A protein and the small-molecule ligand that binds it are described below.
Small molecule (SMILES): CC(=O)N[C@@H]1[C@@H](O)[C@H](O)[C@@H](CO)O[C@H]1O

Binding-site contacts:
Ligand atom O7 contacts residue ASN58 of chain 2.B at 3.4 Å (h-bond).
Ligand atom C3 contacts residue ASN58 of chain 2.B at 3.8 Å.
Ligand atom C5 contacts residue ASN58 of chain 2.B at 3.7 Å.
Ligand atom C1 contacts residue ASN58 of chain 2.B at 1.4 Å.
Ligand atom O5 contacts residue ASN58 of chain 2.B at 2.4 Å (h-bond).
Ligand atom C4 contacts residue ASN58 of chain 2.B at 4.3 Å.
Ligand atom C7 contacts residue ASN58 of chain 2.B at 3.7 Å.
Ligand atom C2 contacts residue ASN58 of chain 2.B at 2.5 Å.
Ligand atom N2 contacts residue ASN58 of chain 2.B at 2.8 Å (h-bond).

Sequence of chain 2.B:
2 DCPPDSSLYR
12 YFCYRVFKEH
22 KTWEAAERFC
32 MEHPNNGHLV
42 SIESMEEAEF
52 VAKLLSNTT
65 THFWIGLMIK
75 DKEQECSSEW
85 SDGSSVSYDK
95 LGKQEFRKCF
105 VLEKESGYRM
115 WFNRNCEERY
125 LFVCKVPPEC